Binding-site contacts:
Ligand atom C11 contacts residue ILE16 of chain 1.A at 3.8 Å (hydrophobic).
Ligand atom C11 contacts residue GLU92 of chain 1.A at 3.5 Å.
Ligand atom F1 contacts residue ILE16 of chain 1.A at 3.7 Å.
Ligand atom C2 contacts residue LEU138 of chain 1.A at 3.6 Å (hydrophobic).
Ligand atom N3 contacts residue GLU86 of chain 1.A at 3.8 Å.
Ligand atom N4 contacts residue CYS88 of chain 1.A at 3.7 Å.
Ligand atom C4 contacts residue ILE148 of chain 1.A at 3.7 Å (hydrophobic).
Ligand atom C13 contacts residue LEU138 of chain 1.A at 3.9 Å (hydrophobic).
Ligand atom N3 contacts residue CYS88 of chain 1.A at 2.8 Å (h-bond).
Ligand atom C17 contacts residue CYS88 of chain 1.A at 3.8 Å (hydrophobic).
Ligand atom C14 contacts residue ILE16 of chain 1.A at 3.6 Å (hydrophobic).
Ligand atom C14 contacts residue LEU138 of chain 1.A at 3.7 Å (hydrophobic).
Ligand atom C16 contacts residue ILE16 of chain 1.A at 3.6 Å (hydrophobic).
Ligand atom C3 contacts residue CYS69 of chain 1.A at 3.8 Å (hydrophobic).
Ligand atom C20 contacts residue TYR87 of chain 1.A at 3.6 Å (hydrophobic).
Ligand atom C4 contacts residue LEU85 of chain 1.A at 3.6 Å (hydrophobic).
Ligand atom C18 contacts residue PRO89 of chain 1.A at 3.8 Å (hydrophobic).
Ligand atom C13 contacts residue GLU86 of chain 1.A at 3.2 Å.
Ligand atom N2 contacts residue GLU92 of chain 1.A at 2.7 Å (salt-bridge).
Ligand atom C15 contacts residue CYS88 of chain 1.A at 3.2 Å (hydrophobic).
Ligand atom C19 contacts residue CYS88 of chain 1.A at 3.9 Å (hydrophobic).
Ligand atom N3 contacts residue TYR87 of chain 1.A at 3.8 Å.
Ligand atom C20 contacts residue CYS88 of chain 1.A at 3.4 Å (hydrophobic).
Ligand atom C6 contacts residue LEU138 of chain 1.A at 4.0 Å (hydrophobic).
Ligand atom N3 contacts residue ALA37 of chain 1.A at 3.9 Å.
Ligand atom C15 contacts residue ILE16 of chain 1.A at 3.6 Å (hydrophobic).
Ligand atom C20 contacts residue LEU26 of chain 1.A at 3.6 Å (hydrophobic).
Ligand atom C13 contacts residue CYS88 of chain 1.A at 3.6 Å (hydrophobic).
Ligand atom C13 contacts residue ALA37 of chain 1.A at 3.4 Å (hydrophobic).
Ligand atom C19 contacts residue TYR87 of chain 1.A at 3.6 Å (hydrophobic).
Ligand atom C19 contacts residue PRO89 of chain 1.A at 3.6 Å (hydrophobic).
Ligand atom F1 contacts residue CYS88 of chain 1.A at 3.9 Å.
Ligand atom N4 contacts residue ILE16 of chain 1.A at 3.9 Å.
Ligand atom C19 contacts residue LEU26 of chain 1.A at 3.8 Å (hydrophobic).
Ligand atom C5 contacts residue ILE148 of chain 1.A at 3.8 Å (hydrophobic).
Ligand atom C1 contacts residue LEU138 of chain 1.A at 3.5 Å (hydrophobic).
Ligand atom O1 contacts residue VAL24 of chain 1.A at 3.8 Å.
Ligand atom C16 contacts residue CYS88 of chain 1.A at 3.4 Å (hydrophobic).
Ligand atom C1 contacts residue ALA37 of chain 1.A at 3.6 Å (hydrophobic).
Ligand atom C10 contacts residue GLU92 of chain 1.A at 3.5 Å.

Sequence of chain 1.A:
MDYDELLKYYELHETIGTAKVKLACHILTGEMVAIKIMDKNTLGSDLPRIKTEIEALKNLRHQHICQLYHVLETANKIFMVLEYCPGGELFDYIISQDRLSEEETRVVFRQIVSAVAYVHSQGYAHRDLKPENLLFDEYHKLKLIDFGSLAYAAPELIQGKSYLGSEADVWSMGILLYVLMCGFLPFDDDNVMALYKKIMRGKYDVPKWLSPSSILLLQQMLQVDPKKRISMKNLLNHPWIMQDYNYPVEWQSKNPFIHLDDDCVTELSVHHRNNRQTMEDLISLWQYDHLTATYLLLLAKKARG

The small molecule below binds the protein below.
Small molecule (SMILES): Fc1ccccc1-n1cc(-c2ccncc2OCC2CCNCC2)cn1